Sequence of chain 1.A:
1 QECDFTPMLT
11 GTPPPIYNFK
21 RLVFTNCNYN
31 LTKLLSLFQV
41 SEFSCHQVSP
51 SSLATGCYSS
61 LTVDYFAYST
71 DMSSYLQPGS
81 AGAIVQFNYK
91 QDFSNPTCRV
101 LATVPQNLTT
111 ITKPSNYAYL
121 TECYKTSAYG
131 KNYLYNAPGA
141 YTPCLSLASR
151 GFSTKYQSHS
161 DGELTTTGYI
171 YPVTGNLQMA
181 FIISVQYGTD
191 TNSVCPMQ

A protein and the small-molecule ligand that binds it are described below.
Small molecule (SMILES): CC(=O)N[C@@H]1[C@@H](O)[C@H](O)[C@@H](CO)O[C@H]1O

Binding-site contacts:
Ligand atom C6 contacts residue ASN107 of chain 1.A at 3.8 Å.
Ligand atom C8 contacts residue GLN39 of chain 1.A at 3.8 Å.
Ligand atom O3 contacts residue ASN107 of chain 1.A at 4.1 Å.
Ligand atom C3 contacts residue ASN107 of chain 1.A at 3.4 Å.
Ligand atom O5 contacts residue ASN107 of chain 1.A at 2.5 Å (h-bond).
Ligand atom C4 contacts residue ASN107 of chain 1.A at 3.1 Å.
Ligand atom N2 contacts residue ASN107 of chain 1.A at 3.7 Å.
Ligand atom C2 contacts residue ASN107 of chain 1.A at 2.5 Å.
Ligand atom O4 contacts residue ASN107 of chain 1.A at 4.5 Å.
Ligand atom C5 contacts residue ASN107 of chain 1.A at 3.2 Å.
Ligand atom O6 contacts residue ASN107 of chain 1.A at 3.5 Å (h-bond).
Ligand atom C1 contacts residue ASN107 of chain 1.A at 1.4 Å.